Binding-site contacts:
Ligand atom C2 contacts residue ASN61 of chain 1.A at 2.4 Å.
Ligand atom O3 contacts residue ASP242 of chain 1.B at 4.5 Å.
Ligand atom C8 contacts residue ASP242 of chain 1.B at 3.1 Å.
Ligand atom N2 contacts residue SIA1 of chain 1.E at 4.0 Å.
Ligand atom C3 contacts residue ASN61 of chain 1.A at 3.8 Å.
Ligand atom N2 contacts residue ASN61 of chain 1.A at 2.9 Å (h-bond).
Ligand atom O6 contacts residue ASN61 of chain 1.A at 4.3 Å.
Ligand atom C5 contacts residue ASN61 of chain 1.A at 3.7 Å.
Ligand atom O7 contacts residue SIA1 of chain 1.E at 3.2 Å (h-bond).
Ligand atom C7 contacts residue ASN61 of chain 1.A at 3.8 Å.
Ligand atom C2 contacts residue SIA1 of chain 1.E at 3.5 Å.
Ligand atom O5 contacts residue ASN61 of chain 1.A at 2.4 Å (h-bond).
Ligand atom C7 contacts residue ASP242 of chain 1.B at 4.1 Å.
Ligand atom O5 contacts residue SIA1 of chain 1.E at 4.3 Å.
Ligand atom C4 contacts residue ASN61 of chain 1.A at 4.2 Å.
Ligand atom C7 contacts residue SIA1 of chain 1.E at 3.9 Å.
Ligand atom O7 contacts residue ASP242 of chain 1.B at 4.2 Å.
Ligand atom C1 contacts residue SIA1 of chain 1.E at 3.8 Å.
Ligand atom C1 contacts residue ASN61 of chain 1.A at 1.4 Å.
Ligand atom O7 contacts residue ASN61 of chain 1.A at 3.9 Å.

This small molecule binds to this protein.
Small molecule (SMILES): CC(=O)N[C@@H]1[C@@H](O)[C@H](O)[C@@H](CO)O[C@H]1O

Sequence of chain 1.B:
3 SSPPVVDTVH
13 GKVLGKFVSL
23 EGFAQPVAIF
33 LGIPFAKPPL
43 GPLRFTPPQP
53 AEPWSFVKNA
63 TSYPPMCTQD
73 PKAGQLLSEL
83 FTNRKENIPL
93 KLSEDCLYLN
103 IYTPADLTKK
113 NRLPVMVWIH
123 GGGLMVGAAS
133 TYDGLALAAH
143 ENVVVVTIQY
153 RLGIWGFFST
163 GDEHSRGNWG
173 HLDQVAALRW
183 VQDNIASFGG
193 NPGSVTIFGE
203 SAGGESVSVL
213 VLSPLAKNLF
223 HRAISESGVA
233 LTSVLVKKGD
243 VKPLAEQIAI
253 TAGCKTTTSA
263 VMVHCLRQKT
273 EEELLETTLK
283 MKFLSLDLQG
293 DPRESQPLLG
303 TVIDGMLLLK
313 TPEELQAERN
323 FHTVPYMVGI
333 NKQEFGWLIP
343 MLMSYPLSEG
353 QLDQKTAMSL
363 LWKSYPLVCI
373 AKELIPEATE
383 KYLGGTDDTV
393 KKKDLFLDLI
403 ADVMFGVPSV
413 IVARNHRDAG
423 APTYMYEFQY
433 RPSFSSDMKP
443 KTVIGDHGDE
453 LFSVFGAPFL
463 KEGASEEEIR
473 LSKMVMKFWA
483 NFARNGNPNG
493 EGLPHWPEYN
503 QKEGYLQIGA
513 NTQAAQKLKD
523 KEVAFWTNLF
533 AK

Sequence of chain 1.A:
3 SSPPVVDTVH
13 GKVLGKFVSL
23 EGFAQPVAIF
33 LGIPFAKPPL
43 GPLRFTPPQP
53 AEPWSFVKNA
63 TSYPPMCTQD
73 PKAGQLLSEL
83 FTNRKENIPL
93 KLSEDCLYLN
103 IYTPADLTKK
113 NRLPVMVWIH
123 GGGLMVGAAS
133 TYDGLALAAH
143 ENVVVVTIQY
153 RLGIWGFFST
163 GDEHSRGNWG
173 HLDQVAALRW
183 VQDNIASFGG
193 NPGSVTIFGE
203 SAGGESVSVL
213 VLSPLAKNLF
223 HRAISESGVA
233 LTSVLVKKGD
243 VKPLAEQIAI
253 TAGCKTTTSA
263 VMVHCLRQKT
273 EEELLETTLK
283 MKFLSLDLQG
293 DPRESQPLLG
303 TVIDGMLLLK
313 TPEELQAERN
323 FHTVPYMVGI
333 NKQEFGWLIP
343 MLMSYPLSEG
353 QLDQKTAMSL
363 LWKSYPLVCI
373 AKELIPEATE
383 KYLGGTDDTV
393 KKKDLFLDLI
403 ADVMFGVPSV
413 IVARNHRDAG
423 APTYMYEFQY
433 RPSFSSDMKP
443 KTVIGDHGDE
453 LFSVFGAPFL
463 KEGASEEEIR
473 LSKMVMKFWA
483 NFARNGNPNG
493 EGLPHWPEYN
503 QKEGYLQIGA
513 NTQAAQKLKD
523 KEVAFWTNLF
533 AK